The small molecule below binds the protein below.
Small molecule (SMILES): CC(=O)N[C@@H]1[C@@H](O)[C@H](O)[C@@H](CO)O[C@H]1O

Sequence of chain 26.K:
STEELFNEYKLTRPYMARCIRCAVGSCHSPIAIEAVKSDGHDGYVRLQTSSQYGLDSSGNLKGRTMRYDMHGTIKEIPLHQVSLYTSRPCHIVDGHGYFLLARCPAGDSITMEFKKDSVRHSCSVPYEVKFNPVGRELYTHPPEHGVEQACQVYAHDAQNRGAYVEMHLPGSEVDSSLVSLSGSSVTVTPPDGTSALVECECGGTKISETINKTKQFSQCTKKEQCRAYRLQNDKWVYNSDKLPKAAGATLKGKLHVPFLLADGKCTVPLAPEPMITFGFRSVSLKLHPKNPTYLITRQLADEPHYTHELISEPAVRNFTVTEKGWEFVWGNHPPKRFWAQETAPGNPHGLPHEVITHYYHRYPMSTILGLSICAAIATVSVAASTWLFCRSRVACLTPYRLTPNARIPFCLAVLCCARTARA

Binding-site contacts:
Ligand atom C5 contacts residue ASN212 of chain 26.K at 3.7 Å.
Ligand atom N2 contacts residue ILE211 of chain 26.K at 4.0 Å.
Ligand atom N2 contacts residue ASN212 of chain 26.K at 2.9 Å (h-bond).
Ligand atom O5 contacts residue ASN212 of chain 26.K at 2.4 Å (h-bond).
Ligand atom C3 contacts residue ASN212 of chain 26.K at 3.8 Å.
Ligand atom C7 contacts residue ASN212 of chain 26.K at 3.7 Å.
Ligand atom O7 contacts residue ASN212 of chain 26.K at 4.1 Å.
Ligand atom C1 contacts residue ASN212 of chain 26.K at 1.4 Å.
Ligand atom C1 contacts residue ILE211 of chain 26.K at 4.2 Å (hydrophobic).
Ligand atom C2 contacts residue ASN212 of chain 26.K at 2.5 Å.
Ligand atom C4 contacts residue ASN212 of chain 26.K at 4.2 Å.